Binding-site contacts:
Ligand atom C14 contacts residue MET102 of chain 3.B at 4.2 Å (hydrophobic).
Ligand atom O23 contacts residue LEU67 of chain 3.B at 4.1 Å.
Ligand atom O23 contacts residue ARG112 of chain 3.B at 3.2 Å (salt-bridge).
Ligand atom C3 contacts residue GLU71 of chain 3.B at 3.3 Å.
Ligand atom C17 contacts residue GLY238 of chain 3.B at 3.8 Å.
Ligand atom C19 contacts residue LEU146 of chain 3.B at 3.9 Å (hydrophobic).
Ligand atom C22 contacts residue THR65 of chain 3.B at 3.4 Å.
Ligand atom C2 contacts residue PHE122 of chain 3.B at 4.1 Å (hydrophobic).
Ligand atom C5 contacts residue LEU105 of chain 3.B at 3.9 Å (hydrophobic).
Ligand atom O25 contacts residue GLY238 of chain 3.B at 3.2 Å (h-bond).
Ligand atom O25 contacts residue LEU242 of chain 3.B at 3.0 Å.
Ligand atom C16 contacts residue HIS241 of chain 3.B at 4.1 Å.
Ligand atom C17 contacts residue HIS241 of chain 3.B at 4.1 Å.
Ligand atom C3 contacts residue PHE122 of chain 3.B at 4.0 Å (hydrophobic).
Ligand atom C4 contacts residue LEU105 of chain 3.B at 3.6 Å (hydrophobic).
Ligand atom C3 contacts residue LEU105 of chain 3.B at 3.9 Å (hydrophobic).
Ligand atom C10 contacts residue LEU105 of chain 3.B at 3.8 Å (hydrophobic).
Ligand atom C1 contacts residue ALA68 of chain 3.B at 3.7 Å (hydrophobic).
Ligand atom C20 contacts residue PHE122 of chain 3.B at 3.8 Å (hydrophobic).
Ligand atom C12 contacts residue VAL253 of chain 3.B at 4.1 Å (hydrophobic).
Ligand atom O25 contacts residue HIS241 of chain 3.B at 3.3 Å (h-bond).
Ligand atom C17 contacts residue LEU242 of chain 3.B at 3.6 Å (hydrophobic).
Ligand atom C18 contacts residue LEU242 of chain 3.B at 3.5 Å (hydrophobic).
Ligand atom C21 contacts residue LEU64 of chain 3.B at 3.7 Å (hydrophobic).
Ligand atom C6 contacts residue LEU105 of chain 3.B at 4.1 Å (hydrophobic).
Ligand atom C4 contacts residue PHE122 of chain 3.B at 4.1 Å (hydrophobic).
Ligand atom O23 contacts residue LEU105 of chain 3.B at 3.9 Å.
Ligand atom C2 contacts residue LEU105 of chain 3.B at 4.1 Å (hydrophobic).
Ligand atom C2 contacts residue ALA68 of chain 3.B at 4.1 Å (hydrophobic).
Ligand atom C22 contacts residue LEU64 of chain 3.B at 3.4 Å (hydrophobic).
Ligand atom C16 contacts residue GLY238 of chain 3.B at 4.1 Å.
Ligand atom O23 contacts residue GLU71 of chain 3.B at 2.6 Å (salt-bridge).
Ligand atom C19 contacts residue LEU109 of chain 3.B at 3.5 Å (hydrophobic).
Ligand atom C6 contacts residue MET106 of chain 3.B at 4.1 Å (hydrophobic).
Ligand atom C19 contacts residue PHE122 of chain 3.B at 3.9 Å (hydrophobic).
Ligand atom C1 contacts residue LEU105 of chain 3.B at 3.9 Å (hydrophobic).
Ligand atom C19 contacts residue ILE142 of chain 3.B at 4.2 Å (hydrophobic).
Ligand atom O23 contacts residue PHE122 of chain 3.B at 4.2 Å.
Ligand atom C2 contacts residue GLU71 of chain 3.B at 3.5 Å.
Ligand atom C1 contacts residue LEU64 of chain 3.B at 4.2 Å (hydrophobic).

A protein and the small-molecule ligand that binds it are described below.
Small molecule (SMILES): CC[C@@H]1Cc2cc(O)ccc2C2=C1c1ccc(O)cc1C[C@H]2CC

Sequence of chain 3.B:
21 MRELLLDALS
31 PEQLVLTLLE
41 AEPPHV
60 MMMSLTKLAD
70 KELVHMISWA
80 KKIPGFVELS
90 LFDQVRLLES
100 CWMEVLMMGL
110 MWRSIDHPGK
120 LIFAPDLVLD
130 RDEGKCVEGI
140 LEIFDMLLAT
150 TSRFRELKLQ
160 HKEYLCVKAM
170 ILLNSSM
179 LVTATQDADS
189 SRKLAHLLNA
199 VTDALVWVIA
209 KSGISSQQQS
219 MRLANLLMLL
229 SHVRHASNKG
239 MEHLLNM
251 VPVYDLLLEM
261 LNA